The small molecule below binds the protein below.
Small molecule (SMILES): C[C@H](S)C(=O)NCC(=O)O

Binding-site contacts:
Ligand atom C04 contacts residue HIS95 of chain 1.A at 4.5 Å.
Ligand atom N01 contacts residue HIS223 of chain 1.A at 4.2 Å.
Ligand atom C05 contacts residue ZN1 of chain 1.D at 3.7 Å.
Ligand atom C04 contacts residue ZN1 of chain 1.D at 3.0 Å.
Ligand atom S01 contacts residue ZN1 of chain 1.C at 4.2 Å.
Ligand atom C03 contacts residue ZN1 of chain 1.D at 2.9 Å.
Ligand atom S01 contacts residue HIS162 of chain 1.A at 3.4 Å.
Ligand atom C02 contacts residue HIS223 of chain 1.A at 3.9 Å.
Ligand atom O03 contacts residue ZN1 of chain 1.D at 3.5 Å.
Ligand atom N01 contacts residue ZN1 of chain 1.D at 2.8 Å.
Ligand atom C02 contacts residue ZN1 of chain 1.D at 3.1 Å.
Ligand atom C01 contacts residue HIS223 of chain 1.A at 4.5 Å.
Ligand atom O02 contacts residue HIS95 of chain 1.A at 3.9 Å.
Ligand atom C03 contacts residue HIS223 of chain 1.A at 3.5 Å.
Ligand atom C02 contacts residue ASN193 of chain 1.A at 3.6 Å.
Ligand atom C05 contacts residue TRP66 of chain 1.A at 4.3 Å (hydrophobic).
Ligand atom O01 contacts residue GLN96 of chain 1.A at 4.3 Å.
Ligand atom C05 contacts residue MET40 of chain 1.A at 4.5 Å (hydrophobic).
Ligand atom S01 contacts residue LYS184 of chain 1.A at 4.0 Å.
Ligand atom S01 contacts residue ASN193 of chain 1.A at 4.3 Å.
Ligand atom O02 contacts residue ZN1 of chain 1.D at 3.7 Å.
Ligand atom O02 contacts residue TRP66 of chain 1.A at 3.4 Å.
Ligand atom N01 contacts residue ASP97 of chain 1.A at 4.1 Å.
Ligand atom O03 contacts residue TRP66 of chain 1.A at 4.3 Å.
Ligand atom O03 contacts residue HIS223 of chain 1.A at 3.0 Å.
Ligand atom C04 contacts residue ASN193 of chain 1.A at 4.0 Å.
Ligand atom C01 contacts residue ASN193 of chain 1.A at 3.6 Å.
Ligand atom N01 contacts residue TRP66 of chain 1.A at 3.9 Å.
Ligand atom O02 contacts residue ASP97 of chain 1.A at 3.0 Å (salt-bridge).
Ligand atom C04 contacts residue ZN1 of chain 1.C at 4.2 Å.
Ligand atom C05 contacts residue HIS95 of chain 1.A at 4.0 Å.
Ligand atom S01 contacts residue CYS181 of chain 1.A at 3.9 Å.
Ligand atom S01 contacts residue HIS223 of chain 1.A at 3.0 Å (h-bond).
Ligand atom O03 contacts residue VAL46 of chain 1.A at 3.7 Å.
Ligand atom N01 contacts residue MET40 of chain 1.A at 4.2 Å.
Ligand atom O02 contacts residue GLN96 of chain 1.A at 3.9 Å.
Ligand atom C05 contacts residue ASP97 of chain 1.A at 3.9 Å.
Ligand atom O01 contacts residue HIS95 of chain 1.A at 3.8 Å.
Ligand atom C04 contacts residue MET40 of chain 1.A at 4.3 Å (hydrophobic).
Ligand atom S01 contacts residue ZN1 of chain 1.D at 2.4 Å.

Sequence of chain 1.A:
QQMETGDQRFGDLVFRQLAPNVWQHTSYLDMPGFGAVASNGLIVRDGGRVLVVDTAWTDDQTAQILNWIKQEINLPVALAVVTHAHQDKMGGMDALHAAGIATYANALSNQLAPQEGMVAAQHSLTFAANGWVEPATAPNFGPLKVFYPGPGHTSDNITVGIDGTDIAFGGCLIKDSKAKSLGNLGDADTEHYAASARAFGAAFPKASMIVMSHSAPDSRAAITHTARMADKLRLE